Binding-site contacts:
Ligand atom C4 contacts residue MET224 of chain 1.A at 3.7 Å (hydrophobic).
Ligand atom C3 contacts residue MET220 of chain 1.A at 3.8 Å (hydrophobic).
Ligand atom CL1 contacts residue MET220 of chain 1.A at 3.1 Å.
Ligand atom C1 contacts residue MET220 of chain 1.A at 3.8 Å (hydrophobic).
Ligand atom C contacts residue PRO158 of chain 1.A at 4.0 Å (hydrophobic).
Ligand atom C22 contacts residue VAL161 of chain 1.A at 3.4 Å (hydrophobic).
Ligand atom N1 contacts residue ILE173 of chain 1.A at 4.0 Å.
Ligand atom C23 contacts residue ILE163 of chain 1.A at 3.8 Å (hydrophobic).
Ligand atom CL contacts residue LEU123 of chain 1.A at 3.8 Å.
Ligand atom C17 contacts residue MET162 of chain 1.A at 3.5 Å (hydrophobic).
Ligand atom C14 contacts residue VAL161 of chain 1.A at 3.5 Å (hydrophobic).
Ligand atom C13 contacts residue PRO158 of chain 1.A at 3.7 Å (hydrophobic).
Ligand atom N contacts residue PRO158 of chain 1.A at 2.8 Å (h-bond).
Ligand atom C19 contacts residue MET162 of chain 1.A at 3.8 Å (hydrophobic).
Ligand atom C10 contacts residue LEU123 of chain 1.A at 3.7 Å (hydrophobic).
Ligand atom C11 contacts residue VAL161 of chain 1.A at 3.9 Å (hydrophobic).
Ligand atom N2 contacts residue ASN117 of chain 1.A at 3.8 Å.
Ligand atom C14 contacts residue PRO158 of chain 1.A at 3.3 Å (hydrophobic).
Ligand atom C3 contacts residue MET224 of chain 1.A at 3.6 Å (hydrophobic).
Ligand atom N contacts residue VAL161 of chain 1.A at 2.9 Å (h-bond).
Ligand atom C12 contacts residue PRO158 of chain 1.A at 3.9 Å (hydrophobic).
Ligand atom N1 contacts residue HIS159 of chain 1.A at 2.8 Å (h-bond).
Ligand atom C16 contacts residue MET162 of chain 1.A at 3.7 Å (hydrophobic).
Ligand atom C15 contacts residue HIS159 of chain 1.A at 3.4 Å.
Ligand atom CL contacts residue MET224 of chain 1.A at 3.8 Å.
Ligand atom C20 contacts residue ASN117 of chain 1.A at 3.7 Å.
Ligand atom CL1 contacts residue ILE139 of chain 1.A at 3.8 Å.
Ligand atom C18 contacts residue MET162 of chain 1.A at 3.6 Å (hydrophobic).
Ligand atom CL1 contacts residue VAL161 of chain 1.A at 3.5 Å.
Ligand atom C22 contacts residue ILE163 of chain 1.A at 3.7 Å (hydrophobic).
Ligand atom C14 contacts residue HIS159 of chain 1.A at 3.2 Å.
Ligand atom CL contacts residue TYR124 of chain 1.A at 3.6 Å.
Ligand atom C11 contacts residue LEU123 of chain 1.A at 4.0 Å (hydrophobic).
Ligand atom C12 contacts residue LEU123 of chain 1.A at 3.7 Å (hydrophobic).
Ligand atom C4 contacts residue ILE132 of chain 1.A at 4.0 Å (hydrophobic).
Ligand atom C22 contacts residue PRO158 of chain 1.A at 3.6 Å (hydrophobic).
Ligand atom C13 contacts residue VAL161 of chain 1.A at 3.3 Å (hydrophobic).
Ligand atom C contacts residue TYR124 of chain 1.A at 4.0 Å (hydrophobic).
Ligand atom C1 contacts residue PRO158 of chain 1.A at 3.8 Å (hydrophobic).
Ligand atom C12 contacts residue VAL161 of chain 1.A at 3.4 Å (hydrophobic).

Sequence of chain 1.A:
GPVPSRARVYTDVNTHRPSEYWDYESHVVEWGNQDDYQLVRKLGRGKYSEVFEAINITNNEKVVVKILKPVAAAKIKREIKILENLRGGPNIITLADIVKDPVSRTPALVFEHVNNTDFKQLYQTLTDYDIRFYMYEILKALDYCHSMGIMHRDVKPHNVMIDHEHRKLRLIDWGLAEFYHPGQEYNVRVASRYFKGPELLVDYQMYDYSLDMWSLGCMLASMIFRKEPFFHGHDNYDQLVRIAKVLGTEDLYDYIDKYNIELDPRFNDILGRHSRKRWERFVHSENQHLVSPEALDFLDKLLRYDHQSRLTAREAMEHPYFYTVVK

This small molecule binds to this protein.
Small molecule (SMILES): CCc1ccccc1-c1c(Cl)cc(CNCCc2nc3ccccc3[nH]2)cc1Cl